Binding-site contacts:
Ligand atom C7 contacts residue GLN188 of chain 1.B at 4.1 Å.
Ligand atom C2 contacts residue ASN190 of chain 1.B at 2.5 Å.
Ligand atom C1 contacts residue ASN190 of chain 1.B at 1.3 Å.
Ligand atom O6 contacts residue GLU193 of chain 1.B at 4.3 Å.
Ligand atom C7 contacts residue LYS228 of chain 1.B at 4.0 Å.
Ligand atom C8 contacts residue GLN188 of chain 1.B at 3.8 Å.
Ligand atom O7 contacts residue ASN190 of chain 1.B at 4.4 Å.
Ligand atom O6 contacts residue GLU193 of chain 1.B at 4.5 Å.
Ligand atom O7 contacts residue LYS228 of chain 1.B at 4.5 Å.
Ligand atom O7 contacts residue GLN188 of chain 1.B at 3.5 Å (h-bond).
Ligand atom N2 contacts residue ASN190 of chain 1.B at 3.0 Å (h-bond).
Ligand atom C6 contacts residue THR192 of chain 1.B at 4.3 Å.
Ligand atom O7 contacts residue ILE155 of chain 1.B at 3.8 Å.
Ligand atom C8 contacts residue LYS228 of chain 1.B at 2.6 Å.
Ligand atom C7 contacts residue ASN190 of chain 1.B at 3.5 Å.
Ligand atom C8 contacts residue ASN190 of chain 1.B at 3.7 Å.
Ligand atom C1 contacts residue ILE155 of chain 1.B at 4.4 Å (hydrophobic).
Ligand atom C3 contacts residue ASN190 of chain 1.B at 3.8 Å.
Ligand atom O5 contacts residue THR192 of chain 1.B at 3.7 Å.
Ligand atom C7 contacts residue ILE155 of chain 1.B at 4.0 Å (hydrophobic).
Ligand atom N2 contacts residue ILE155 of chain 1.B at 3.8 Å.
Ligand atom O7 contacts residue THR149 of chain 1.B at 4.0 Å.
Ligand atom C5 contacts residue ASN190 of chain 1.B at 3.5 Å.
Ligand atom O6 contacts residue THR192 of chain 1.B at 4.0 Å.
Ligand atom O6 contacts residue ASN190 of chain 1.B at 4.5 Å.
Ligand atom C1 contacts residue THR192 of chain 1.B at 3.7 Å.
Ligand atom C4 contacts residue ASN190 of chain 1.B at 4.2 Å.
Ligand atom C5 contacts residue THR192 of chain 1.B at 3.6 Å.
Ligand atom O6 contacts residue THR192 of chain 1.B at 4.1 Å.
Ligand atom O5 contacts residue ASN190 of chain 1.B at 2.2 Å (h-bond).

Sequence of chain 1.B:
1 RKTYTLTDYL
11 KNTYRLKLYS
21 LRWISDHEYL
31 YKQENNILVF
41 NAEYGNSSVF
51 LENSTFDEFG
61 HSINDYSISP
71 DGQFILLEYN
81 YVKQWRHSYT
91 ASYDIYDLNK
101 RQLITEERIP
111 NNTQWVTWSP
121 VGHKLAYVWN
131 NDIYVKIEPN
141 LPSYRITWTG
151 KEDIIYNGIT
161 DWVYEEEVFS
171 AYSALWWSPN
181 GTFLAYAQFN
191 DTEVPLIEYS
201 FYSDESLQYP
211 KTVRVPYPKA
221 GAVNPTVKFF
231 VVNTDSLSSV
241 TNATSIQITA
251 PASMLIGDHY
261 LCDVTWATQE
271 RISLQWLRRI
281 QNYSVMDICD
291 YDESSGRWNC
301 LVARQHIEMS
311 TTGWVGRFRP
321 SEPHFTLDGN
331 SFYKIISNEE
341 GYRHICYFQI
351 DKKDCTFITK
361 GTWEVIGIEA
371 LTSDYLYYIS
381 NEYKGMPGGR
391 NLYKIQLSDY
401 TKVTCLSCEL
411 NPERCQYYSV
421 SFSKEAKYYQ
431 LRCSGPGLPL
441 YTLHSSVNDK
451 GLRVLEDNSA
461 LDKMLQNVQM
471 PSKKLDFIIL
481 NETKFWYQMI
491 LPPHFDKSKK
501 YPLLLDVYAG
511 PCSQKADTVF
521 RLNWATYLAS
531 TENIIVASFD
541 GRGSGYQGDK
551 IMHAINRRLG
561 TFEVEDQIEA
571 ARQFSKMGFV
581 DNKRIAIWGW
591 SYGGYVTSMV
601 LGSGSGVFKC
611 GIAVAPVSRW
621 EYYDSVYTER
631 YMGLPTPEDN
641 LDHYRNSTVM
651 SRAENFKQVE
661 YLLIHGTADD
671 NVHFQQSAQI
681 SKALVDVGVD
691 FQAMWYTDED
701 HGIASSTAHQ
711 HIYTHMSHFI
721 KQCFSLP

A protein and the small-molecule ligand that binds it are described below.
Small molecule (SMILES): CC(=O)N[C@H]1CO[C@H](CO)[C@@H](O[C@H]2O[C@H](CO)[C@@H](O)[C@H](O[C@H]3O[C@H](CO)[C@@H](O)[C@H](O[C@H]4O[C@H](CO)[C@@H](O)[C@H](O)[C@@H]4O)[C@@H]3O)[C@@H]2O)[C@@H]1O